This small molecule binds to this protein.
Small molecule (SMILES): Nc1ncnc2c1ncn2[C@@H]1O[C@H](CO[P](=O)(O)O[P](=O)(O)NP(=O)(O)O)[C@@H](O)[C@H]1O

Binding-site contacts:
Ligand atom C1' contacts residue GLN157 of chain 1.B at 3.7 Å.
Ligand atom C2 contacts residue LEU78 of chain 1.B at 3.6 Å (hydrophobic).
Ligand atom N6 contacts residue LEU201 of chain 1.B at 3.6 Å.
Ligand atom PB contacts residue MG1 of chain 1.F at 3.6 Å.
Ligand atom O3G contacts residue ASN82 of chain 1.B at 3.7 Å.
Ligand atom O2' contacts residue SER154 of chain 1.B at 3.0 Å.
Ligand atom O3G contacts residue EUI1 of chain 1.G at 3.3 Å.
Ligand atom O1G contacts residue MG1 of chain 1.F at 3.4 Å.
Ligand atom O3' contacts residue GLN157 of chain 1.B at 3.4 Å (h-bond).
Ligand atom O2A contacts residue LYS101 of chain 1.B at 3.0 Å (salt-bridge).
Ligand atom C2 contacts residue MET150 of chain 1.B at 3.6 Å (hydrophobic).
Ligand atom O3G contacts residue GLY83 of chain 1.B at 3.3 Å (h-bond).
Ligand atom N3B contacts residue GLY81 of chain 1.B at 3.2 Å.
Ligand atom O2G contacts residue LYS196 of chain 1.B at 2.9 Å (salt-bridge).
Ligand atom O2' contacts residue GLN157 of chain 1.B at 3.1 Å (h-bond).
Ligand atom N7 contacts residue MET147 of chain 1.B at 3.3 Å.
Ligand atom O2A contacts residue ASP212 of chain 1.B at 3.2 Å (salt-bridge).
Ligand atom N6 contacts residue GLU148 of chain 1.B at 3.4 Å (salt-bridge).
Ligand atom N3B contacts residue ASN82 of chain 1.B at 3.3 Å (h-bond).
Ligand atom C6 contacts residue LEU201 of chain 1.B at 3.5 Å (hydrophobic).
Ligand atom C5' contacts residue GLY79 of chain 1.B at 3.2 Å.
Ligand atom O4' contacts residue LEU78 of chain 1.B at 3.1 Å (h-bond).
Ligand atom O1G contacts residue EUI1 of chain 1.G at 2.7 Å (h-bond).
Ligand atom C5' contacts residue ALA80 of chain 1.B at 3.0 Å (hydrophobic).
Ligand atom N6 contacts residue ALA99 of chain 1.B at 3.5 Å.
Ligand atom O2A contacts residue MG1 of chain 1.F at 2.5 Å.
Ligand atom C5' contacts residue GLY81 of chain 1.B at 3.7 Å.
Ligand atom C4' contacts residue LEU78 of chain 1.B at 3.4 Å (hydrophobic).
Ligand atom C4' contacts residue GLY79 of chain 1.B at 3.6 Å.
Ligand atom N6 contacts residue MET147 of chain 1.B at 3.4 Å (h-bond).
Ligand atom PA contacts residue MG1 of chain 1.F at 3.6 Å.
Ligand atom O3A contacts residue GLY81 of chain 1.B at 3.6 Å.
Ligand atom C4' contacts residue ALA80 of chain 1.B at 3.6 Å (hydrophobic).
Ligand atom O1B contacts residue MG1 of chain 1.F at 2.5 Å.
Ligand atom O1A contacts residue GLY84 of chain 1.B at 3.6 Å (h-bond).
Ligand atom O1A contacts residue LYS101 of chain 1.B at 3.2 Å.
Ligand atom N1 contacts residue MET150 of chain 1.B at 3.6 Å.
Ligand atom O1B contacts residue SER198 of chain 1.B at 3.6 Å.
Ligand atom O1A contacts residue GLY81 of chain 1.B at 3.5 Å.
Ligand atom O5' contacts residue VAL86 of chain 1.B at 3.2 Å.

Sequence of chain 1.B:
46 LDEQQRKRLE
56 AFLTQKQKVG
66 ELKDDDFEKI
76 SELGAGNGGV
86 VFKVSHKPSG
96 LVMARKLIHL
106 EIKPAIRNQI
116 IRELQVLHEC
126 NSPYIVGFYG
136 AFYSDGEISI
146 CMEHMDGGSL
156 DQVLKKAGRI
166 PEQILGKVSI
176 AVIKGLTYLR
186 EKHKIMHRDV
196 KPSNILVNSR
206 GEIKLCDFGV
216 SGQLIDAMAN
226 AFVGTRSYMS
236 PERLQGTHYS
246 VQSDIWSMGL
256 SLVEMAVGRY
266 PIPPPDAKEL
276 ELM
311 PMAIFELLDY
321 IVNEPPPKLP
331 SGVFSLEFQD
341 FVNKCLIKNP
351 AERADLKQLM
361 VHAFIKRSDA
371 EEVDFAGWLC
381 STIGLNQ